Sequence of chain 1.E:
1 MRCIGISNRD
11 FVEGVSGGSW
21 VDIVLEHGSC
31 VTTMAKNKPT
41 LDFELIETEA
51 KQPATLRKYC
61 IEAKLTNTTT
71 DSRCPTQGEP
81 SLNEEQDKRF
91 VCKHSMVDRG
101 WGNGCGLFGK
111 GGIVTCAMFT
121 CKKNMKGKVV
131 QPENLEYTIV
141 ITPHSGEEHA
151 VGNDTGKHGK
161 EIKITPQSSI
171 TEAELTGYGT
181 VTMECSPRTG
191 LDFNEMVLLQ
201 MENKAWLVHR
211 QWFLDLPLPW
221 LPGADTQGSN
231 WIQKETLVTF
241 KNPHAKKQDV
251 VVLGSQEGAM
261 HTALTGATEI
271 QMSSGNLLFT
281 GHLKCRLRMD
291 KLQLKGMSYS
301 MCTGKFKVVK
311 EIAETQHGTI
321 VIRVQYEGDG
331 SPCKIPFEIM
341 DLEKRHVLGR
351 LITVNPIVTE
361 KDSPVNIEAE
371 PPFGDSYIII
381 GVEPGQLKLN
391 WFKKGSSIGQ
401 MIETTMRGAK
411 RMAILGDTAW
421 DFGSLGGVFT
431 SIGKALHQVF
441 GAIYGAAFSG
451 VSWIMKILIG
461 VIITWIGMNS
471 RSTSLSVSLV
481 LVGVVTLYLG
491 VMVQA

Binding-site contacts:
Ligand atom C1 contacts residue ASN67 of chain 1.E at 1.4 Å.
Ligand atom C2 contacts residue ASN67 of chain 1.E at 2.4 Å.
Ligand atom O7 contacts residue ARG89 of chain 1.E at 4.2 Å.
Ligand atom O3 contacts residue ASN67 of chain 1.E at 3.8 Å.
Ligand atom C8 contacts residue MET118 of chain 1.E at 4.1 Å (hydrophobic).
Ligand atom N2 contacts residue ASN67 of chain 1.E at 3.3 Å (h-bond).
Ligand atom C3 contacts residue ASN67 of chain 1.E at 3.6 Å.
Ligand atom C8 contacts residue ASN67 of chain 1.E at 3.6 Å.
Ligand atom O7 contacts residue ASN67 of chain 1.E at 4.5 Å.
Ligand atom C5 contacts residue ASN67 of chain 1.E at 3.7 Å.
Ligand atom O7 contacts residue MET118 of chain 1.E at 3.5 Å.
Ligand atom O5 contacts residue ASN67 of chain 1.E at 2.4 Å (h-bond).
Ligand atom C7 contacts residue MET118 of chain 1.E at 3.8 Å (hydrophobic).
Ligand atom C4 contacts residue ASN67 of chain 1.E at 4.2 Å.
Ligand atom C8 contacts residue PHE90 of chain 1.E at 4.4 Å (hydrophobic).
Ligand atom C7 contacts residue ASN67 of chain 1.E at 3.8 Å.

A small-molecule ligand and the protein it binds are described below.
Small molecule (SMILES): CC(=O)N[C@@H]1[C@@H](O)[C@H](O)[C@@H](CO)O[C@H]1O